Binding-site contacts:
Ligand atom C7 contacts residue ASN1074 of chain 1.A at 3.6 Å.
Ligand atom C6 contacts residue ALA706 of chain 1.A at 4.2 Å (hydrophobic).
Ligand atom C8 contacts residue ASN1074 of chain 1.A at 4.4 Å.
Ligand atom C5 contacts residue ASN1074 of chain 1.A at 3.6 Å.
Ligand atom C4 contacts residue ALA706 of chain 1.A at 4.3 Å (hydrophobic).
Ligand atom O7 contacts residue ALA706 of chain 1.A at 4.2 Å.
Ligand atom C4 contacts residue ASN1074 of chain 1.A at 4.3 Å.
Ligand atom C1 contacts residue ASN1074 of chain 1.A at 1.5 Å.
Ligand atom C8 contacts residue LYS1073 of chain 1.A at 4.2 Å.
Ligand atom C3 contacts residue ASN1074 of chain 1.A at 3.9 Å.
Ligand atom N2 contacts residue ALA706 of chain 1.A at 4.2 Å.
Ligand atom C7 contacts residue GLU1072 of chain 1.A at 4.4 Å.
Ligand atom C7 contacts residue ALA706 of chain 1.A at 4.4 Å (hydrophobic).
Ligand atom C5 contacts residue ALA706 of chain 1.A at 3.7 Å (hydrophobic).
Ligand atom C2 contacts residue ASN1074 of chain 1.A at 2.6 Å.
Ligand atom O5 contacts residue ASN1074 of chain 1.A at 2.4 Å (h-bond).
Ligand atom C8 contacts residue GLU1072 of chain 1.A at 3.2 Å.
Ligand atom N2 contacts residue ASN1074 of chain 1.A at 2.9 Å (h-bond).
Ligand atom O7 contacts residue ASN1074 of chain 1.A at 3.5 Å (h-bond).
Ligand atom O4 contacts residue ALA706 of chain 1.A at 3.8 Å.

The protein below binds the small molecule below.
Small molecule (SMILES): CC(=O)N[C@H]1[C@H](O[C@H]2[C@H](O)[C@@H](NC(C)=O)CO[C@@H]2CO)O[C@H](CO)[C@@H](O)[C@@H]1O

Sequence of chain 1.A:
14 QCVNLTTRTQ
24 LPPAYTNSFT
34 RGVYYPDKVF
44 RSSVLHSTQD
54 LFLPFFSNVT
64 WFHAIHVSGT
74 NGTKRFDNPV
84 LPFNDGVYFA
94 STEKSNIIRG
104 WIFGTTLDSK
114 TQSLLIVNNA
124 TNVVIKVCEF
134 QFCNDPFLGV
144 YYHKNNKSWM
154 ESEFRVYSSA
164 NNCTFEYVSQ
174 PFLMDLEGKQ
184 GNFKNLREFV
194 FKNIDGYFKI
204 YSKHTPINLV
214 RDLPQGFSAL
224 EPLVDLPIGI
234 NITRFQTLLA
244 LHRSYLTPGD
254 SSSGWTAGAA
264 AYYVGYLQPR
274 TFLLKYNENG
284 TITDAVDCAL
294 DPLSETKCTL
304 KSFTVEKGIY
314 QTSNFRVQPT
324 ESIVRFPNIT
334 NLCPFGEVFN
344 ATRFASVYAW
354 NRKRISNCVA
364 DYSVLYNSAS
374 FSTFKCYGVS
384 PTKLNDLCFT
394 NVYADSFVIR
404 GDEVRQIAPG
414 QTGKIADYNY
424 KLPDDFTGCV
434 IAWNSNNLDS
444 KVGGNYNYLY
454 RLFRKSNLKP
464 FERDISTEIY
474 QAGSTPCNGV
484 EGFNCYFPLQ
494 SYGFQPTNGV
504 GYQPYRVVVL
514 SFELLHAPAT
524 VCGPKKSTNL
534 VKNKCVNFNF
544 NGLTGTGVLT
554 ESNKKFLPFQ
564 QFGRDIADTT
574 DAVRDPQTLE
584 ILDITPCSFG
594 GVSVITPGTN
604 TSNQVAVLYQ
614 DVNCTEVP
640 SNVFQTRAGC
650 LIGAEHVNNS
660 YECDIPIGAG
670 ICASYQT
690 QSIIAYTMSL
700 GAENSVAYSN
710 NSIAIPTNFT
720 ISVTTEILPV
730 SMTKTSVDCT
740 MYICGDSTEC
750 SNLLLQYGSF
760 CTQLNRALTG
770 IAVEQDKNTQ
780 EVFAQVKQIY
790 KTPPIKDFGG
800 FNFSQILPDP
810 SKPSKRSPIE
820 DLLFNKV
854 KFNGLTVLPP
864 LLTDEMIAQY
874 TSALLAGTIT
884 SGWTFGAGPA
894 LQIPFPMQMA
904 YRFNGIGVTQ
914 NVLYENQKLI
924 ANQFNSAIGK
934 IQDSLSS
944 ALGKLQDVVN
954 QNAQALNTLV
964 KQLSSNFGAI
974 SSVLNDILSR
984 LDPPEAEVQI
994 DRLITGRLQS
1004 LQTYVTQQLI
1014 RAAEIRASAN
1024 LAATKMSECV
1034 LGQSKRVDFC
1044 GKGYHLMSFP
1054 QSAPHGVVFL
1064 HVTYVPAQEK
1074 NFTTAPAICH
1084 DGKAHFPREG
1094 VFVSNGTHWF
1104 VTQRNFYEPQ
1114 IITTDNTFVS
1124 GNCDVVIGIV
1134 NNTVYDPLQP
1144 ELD